Binding-site contacts:
Ligand atom CAX contacts residue TRP203 of chain 5.A at 3.5 Å (hydrophobic).
Ligand atom CAA contacts residue TYR153 of chain 5.A at 3.9 Å (hydrophobic).
Ligand atom CAJ contacts residue ILE24 of chain 5.C at 3.9 Å (hydrophobic).
Ligand atom CAM contacts residue PHE155 of chain 5.A at 3.8 Å (hydrophobic).
Ligand atom NBD contacts residue TRP203 of chain 5.A at 3.2 Å.
Ligand atom CAA contacts residue SER178 of chain 5.A at 3.5 Å.
Ligand atom CAO contacts residue ILE111 of chain 5.A at 3.8 Å (hydrophobic).
Ligand atom CAG contacts residue TRP203 of chain 5.A at 3.7 Å (hydrophobic).
Ligand atom CAN contacts residue PHE135 of chain 5.A at 3.7 Å (hydrophobic).
Ligand atom CAH contacts residue ASP112 of chain 5.A at 3.4 Å.
Ligand atom CAM contacts residue PRO177 of chain 5.A at 3.7 Å (hydrophobic).
Ligand atom CAA contacts residue PRO177 of chain 5.A at 3.2 Å (hydrophobic).
Ligand atom CAL contacts residue PHE155 of chain 5.A at 3.7 Å (hydrophobic).
Ligand atom OAC contacts residue ASP112 of chain 5.A at 3.7 Å.
Ligand atom CAS contacts residue TRP203 of chain 5.A at 3.4 Å (hydrophobic).
Ligand atom CAF contacts residue ASP112 of chain 5.A at 3.6 Å.
Ligand atom CAG contacts residue ASN228 of chain 5.A at 3.2 Å.
Ligand atom CAS contacts residue TYR201 of chain 5.A at 3.6 Å (hydrophobic).
Ligand atom NAT contacts residue PHE155 of chain 5.A at 3.9 Å.
Ligand atom CAR contacts residue TYR201 of chain 5.A at 3.4 Å (hydrophobic).
Ligand atom CAD contacts residue PHE137 of chain 5.A at 3.8 Å (hydrophobic).
Ligand atom CAH contacts residue THR114 of chain 5.A at 3.8 Å.
Ligand atom CAI contacts residue PHE135 of chain 5.A at 3.7 Å (hydrophobic).
Ligand atom CBA contacts residue TRP203 of chain 5.A at 3.5 Å (hydrophobic).
Ligand atom CAE contacts residue ASN228 of chain 5.A at 3.4 Å.
Ligand atom CAK contacts residue PHE135 of chain 5.A at 3.7 Å (hydrophobic).
Ligand atom CAN contacts residue ILE111 of chain 5.A at 3.6 Å (hydrophobic).
Ligand atom OAC contacts residue ILE113 of chain 5.A at 3.3 Å (h-bond).
Ligand atom OAC contacts residue TRP203 of chain 5.A at 3.9 Å.
Ligand atom CAA contacts residue VAL179 of chain 5.A at 3.4 Å (hydrophobic).
Ligand atom CAS contacts residue ASN228 of chain 5.A at 3.8 Å.
Ligand atom CAG contacts residue GLN202 of chain 5.A at 3.4 Å.
Ligand atom NBD contacts residue ASN228 of chain 5.A at 3.9 Å.
Ligand atom CAE contacts residue GLN202 of chain 5.A at 3.4 Å.
Ligand atom CBA contacts residue ASN228 of chain 5.A at 3.7 Å.
Ligand atom CAI contacts residue VAL192 of chain 5.A at 3.8 Å (hydrophobic).
Ligand atom NBC contacts residue TRP203 of chain 5.A at 3.8 Å.
Ligand atom CAJ contacts residue PHE155 of chain 5.A at 3.7 Å (hydrophobic).
Ligand atom OAW contacts residue MET195 of chain 5.A at 3.2 Å.
Ligand atom CAF contacts residue THR114 of chain 5.A at 3.6 Å.

Sequence of chain 1.C:
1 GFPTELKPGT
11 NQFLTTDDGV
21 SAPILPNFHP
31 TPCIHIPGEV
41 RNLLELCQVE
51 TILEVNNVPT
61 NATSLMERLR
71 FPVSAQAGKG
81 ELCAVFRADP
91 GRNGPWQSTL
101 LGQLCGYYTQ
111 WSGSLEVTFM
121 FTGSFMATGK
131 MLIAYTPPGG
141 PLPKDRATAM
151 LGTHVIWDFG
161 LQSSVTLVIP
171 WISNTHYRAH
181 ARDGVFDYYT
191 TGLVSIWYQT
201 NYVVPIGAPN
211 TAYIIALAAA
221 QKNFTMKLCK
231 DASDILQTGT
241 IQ

Sequence of chain 5.A:
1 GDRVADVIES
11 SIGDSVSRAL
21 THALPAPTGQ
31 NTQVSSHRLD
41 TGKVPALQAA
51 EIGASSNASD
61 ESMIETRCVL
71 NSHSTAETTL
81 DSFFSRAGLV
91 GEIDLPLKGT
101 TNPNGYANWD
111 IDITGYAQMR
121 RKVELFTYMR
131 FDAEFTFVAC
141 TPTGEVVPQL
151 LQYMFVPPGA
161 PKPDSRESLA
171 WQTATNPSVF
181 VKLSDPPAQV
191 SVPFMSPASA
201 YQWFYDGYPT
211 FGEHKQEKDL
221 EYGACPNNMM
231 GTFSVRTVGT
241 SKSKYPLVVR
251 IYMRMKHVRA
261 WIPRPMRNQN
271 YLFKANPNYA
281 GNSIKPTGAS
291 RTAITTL

Sequence of chain 5.C:
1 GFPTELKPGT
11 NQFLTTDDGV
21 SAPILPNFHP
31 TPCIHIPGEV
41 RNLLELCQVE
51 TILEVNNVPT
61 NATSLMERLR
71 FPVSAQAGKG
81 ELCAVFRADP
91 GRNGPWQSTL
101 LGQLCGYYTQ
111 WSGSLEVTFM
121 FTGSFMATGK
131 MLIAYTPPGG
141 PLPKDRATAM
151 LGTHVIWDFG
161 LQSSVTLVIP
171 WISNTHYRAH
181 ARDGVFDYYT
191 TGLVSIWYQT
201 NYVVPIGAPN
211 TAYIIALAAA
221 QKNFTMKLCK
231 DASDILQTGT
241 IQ

A small-molecule ligand and the protein it binds are described below.
Small molecule (SMILES): CCO/N=C/c1ccc(OCC[C@@H](C)CCN2CCN(c3ccncc3)C2=O)cc1